Sequence of chain 6.H:
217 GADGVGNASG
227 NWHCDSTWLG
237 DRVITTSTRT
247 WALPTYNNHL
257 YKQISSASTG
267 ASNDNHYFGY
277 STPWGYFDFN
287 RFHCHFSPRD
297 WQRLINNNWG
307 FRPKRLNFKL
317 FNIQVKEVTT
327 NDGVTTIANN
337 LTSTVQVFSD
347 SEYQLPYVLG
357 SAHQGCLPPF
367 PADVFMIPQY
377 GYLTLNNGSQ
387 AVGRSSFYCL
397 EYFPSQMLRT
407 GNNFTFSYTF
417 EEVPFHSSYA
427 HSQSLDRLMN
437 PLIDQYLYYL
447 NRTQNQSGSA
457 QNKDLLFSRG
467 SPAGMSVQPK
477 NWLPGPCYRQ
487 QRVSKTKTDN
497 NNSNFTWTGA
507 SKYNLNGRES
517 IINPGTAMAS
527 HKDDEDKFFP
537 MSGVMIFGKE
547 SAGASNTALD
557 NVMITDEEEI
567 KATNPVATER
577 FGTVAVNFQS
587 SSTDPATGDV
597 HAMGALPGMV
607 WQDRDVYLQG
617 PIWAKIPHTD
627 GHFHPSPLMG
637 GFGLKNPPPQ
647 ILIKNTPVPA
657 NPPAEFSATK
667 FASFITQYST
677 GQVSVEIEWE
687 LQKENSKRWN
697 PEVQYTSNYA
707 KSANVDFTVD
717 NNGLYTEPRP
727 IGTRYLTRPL

The protein below binds the small molecule below.
Small molecule (SMILES): Nc1ncnc2[nH]cnc12

Binding-site contacts:
Ligand atom C5 contacts residue SER632 of chain 6.H at 3.9 Å.
Ligand atom N6 contacts residue GLY639 of chain 6.H at 3.5 Å (h-bond).
Ligand atom N9 contacts residue HIS630 of chain 6.H at 4.4 Å.
Ligand atom N7 contacts residue HIS630 of chain 6.H at 3.7 Å.
Ligand atom C5 contacts residue PRO420 of chain 6.H at 4.5 Å (hydrophobic).
Ligand atom N3 contacts residue PRO631 of chain 6.H at 4.1 Å.
Ligand atom N6 contacts residue PRO633 of chain 6.H at 4.4 Å.
Ligand atom C6 contacts residue SER632 of chain 6.H at 4.0 Å.
Ligand atom C2 contacts residue GLY639 of chain 6.H at 2.9 Å.
Ligand atom C4 contacts residue PRO631 of chain 6.H at 4.2 Å (hydrophobic).
Ligand atom N1 contacts residue GLY639 of chain 6.H at 3.0 Å (h-bond).
Ligand atom N3 contacts residue GLY639 of chain 6.H at 4.2 Å.
Ligand atom N6 contacts residue GLY637 of chain 6.H at 3.4 Å (h-bond).
Ligand atom C8 contacts residue HIS630 of chain 6.H at 3.3 Å.
Ligand atom N6 contacts residue SER632 of chain 6.H at 3.6 Å.
Ligand atom N9 contacts residue PRO631 of chain 6.H at 3.9 Å.
Ligand atom C5 contacts residue PRO631 of chain 6.H at 4.4 Å (hydrophobic).
Ligand atom N6 contacts residue PHE638 of chain 6.H at 3.7 Å.
Ligand atom N1 contacts residue PRO631 of chain 6.H at 4.2 Å.
Ligand atom C6 contacts residue PRO631 of chain 6.H at 4.3 Å (hydrophobic).
Ligand atom C2 contacts residue ILE622 of chain 6.H at 4.3 Å (hydrophobic).
Ligand atom N7 contacts residue SER632 of chain 6.H at 3.7 Å.
Ligand atom C6 contacts residue GLY639 of chain 6.H at 3.7 Å.
Ligand atom N1 contacts residue PHE638 of chain 6.H at 4.1 Å.
Ligand atom N7 contacts residue ASP609 of chain 6.H at 4.0 Å.
Ligand atom C2 contacts residue PRO631 of chain 6.H at 4.2 Å (hydrophobic).